Binding-site contacts:
Ligand atom C8 contacts residue SER220 of chain 1.A at 3.7 Å.
Ligand atom N2 contacts residue ALA241 of chain 3.A at 4.4 Å.
Ligand atom O3 contacts residue ASN239 of chain 3.A at 4.3 Å.
Ligand atom C1 contacts residue ASN239 of chain 3.A at 3.7 Å.
Ligand atom C1 contacts residue ASN168 of chain 3.A at 1.4 Å.
Ligand atom N2 contacts residue ASN168 of chain 3.A at 3.1 Å (h-bond).
Ligand atom C3 contacts residue ASN168 of chain 3.A at 4.0 Å.
Ligand atom C8 contacts residue ALA241 of chain 3.A at 3.6 Å (hydrophobic).
Ligand atom O7 contacts residue ASN168 of chain 3.A at 3.5 Å (h-bond).
Ligand atom N2 contacts residue ASN239 of chain 3.A at 2.8 Å (h-bond).
Ligand atom C8 contacts residue ASP240 of chain 3.A at 3.8 Å.
Ligand atom C2 contacts residue ASN168 of chain 3.A at 2.8 Å.
Ligand atom C7 contacts residue ASN168 of chain 3.A at 3.3 Å.
Ligand atom C3 contacts residue ASN239 of chain 3.A at 3.6 Å.
Ligand atom C7 contacts residue ALA241 of chain 3.A at 4.1 Å (hydrophobic).
Ligand atom O5 contacts residue ASN239 of chain 3.A at 4.2 Å.
Ligand atom C8 contacts residue ASN168 of chain 3.A at 4.1 Å.
Ligand atom C5 contacts residue ASN239 of chain 3.A at 3.8 Å.
Ligand atom C5 contacts residue ASN168 of chain 3.A at 3.5 Å.
Ligand atom C8 contacts residue ASN239 of chain 3.A at 3.9 Å.
Ligand atom C4 contacts residue ASN168 of chain 3.A at 4.3 Å.
Ligand atom N2 contacts residue ASP240 of chain 3.A at 4.5 Å.
Ligand atom C7 contacts residue ASN239 of chain 3.A at 3.8 Å.
Ligand atom O7 contacts residue ALA241 of chain 3.A at 4.4 Å.
Ligand atom C2 contacts residue ASN239 of chain 3.A at 3.5 Å.
Ligand atom O5 contacts residue ASN168 of chain 3.A at 2.2 Å (h-bond).

Sequence of chain 3.A:
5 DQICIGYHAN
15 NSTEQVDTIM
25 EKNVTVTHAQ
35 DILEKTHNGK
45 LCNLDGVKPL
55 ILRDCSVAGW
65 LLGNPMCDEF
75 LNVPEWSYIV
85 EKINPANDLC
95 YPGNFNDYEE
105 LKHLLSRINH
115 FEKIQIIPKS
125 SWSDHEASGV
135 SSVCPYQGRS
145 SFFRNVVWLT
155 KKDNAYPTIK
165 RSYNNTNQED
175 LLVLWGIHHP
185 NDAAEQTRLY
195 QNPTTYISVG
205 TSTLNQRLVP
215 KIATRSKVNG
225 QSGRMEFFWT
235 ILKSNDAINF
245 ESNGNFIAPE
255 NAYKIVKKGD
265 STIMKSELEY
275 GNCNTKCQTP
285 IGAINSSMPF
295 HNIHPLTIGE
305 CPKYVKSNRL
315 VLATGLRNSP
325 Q

The small molecule below binds the protein below.
Small molecule (SMILES): CC(=O)N[C@H]1[C@H](O[C@H]2[C@H](O)[C@@H](NC(C)=O)CO[C@@H]2CO)O[C@H](CO)[C@@H](O[C@H]2O[C@H](CO[C@H]3O[C@H](CO)[C@@H](O)[C@H](O)[C@@H]3O)[C@@H](O)[C@H](O[C@H]3O[C@H](CO)[C@@H](O)[C@H](O)[C@@H]3O)[C@@H]2O)[C@@H]1O

Sequence of chain 1.A:
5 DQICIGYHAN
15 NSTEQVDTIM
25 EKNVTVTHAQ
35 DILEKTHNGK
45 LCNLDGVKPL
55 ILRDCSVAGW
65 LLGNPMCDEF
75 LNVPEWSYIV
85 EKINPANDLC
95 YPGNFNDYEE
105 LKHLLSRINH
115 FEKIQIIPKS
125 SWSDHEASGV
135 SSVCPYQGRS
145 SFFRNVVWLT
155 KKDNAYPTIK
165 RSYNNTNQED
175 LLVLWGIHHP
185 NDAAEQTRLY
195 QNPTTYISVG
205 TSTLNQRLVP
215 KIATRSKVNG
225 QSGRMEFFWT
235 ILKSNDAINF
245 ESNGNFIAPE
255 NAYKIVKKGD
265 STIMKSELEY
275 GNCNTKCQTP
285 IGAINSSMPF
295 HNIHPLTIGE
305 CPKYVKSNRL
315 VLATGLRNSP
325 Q